Sequence of chain 1.A:
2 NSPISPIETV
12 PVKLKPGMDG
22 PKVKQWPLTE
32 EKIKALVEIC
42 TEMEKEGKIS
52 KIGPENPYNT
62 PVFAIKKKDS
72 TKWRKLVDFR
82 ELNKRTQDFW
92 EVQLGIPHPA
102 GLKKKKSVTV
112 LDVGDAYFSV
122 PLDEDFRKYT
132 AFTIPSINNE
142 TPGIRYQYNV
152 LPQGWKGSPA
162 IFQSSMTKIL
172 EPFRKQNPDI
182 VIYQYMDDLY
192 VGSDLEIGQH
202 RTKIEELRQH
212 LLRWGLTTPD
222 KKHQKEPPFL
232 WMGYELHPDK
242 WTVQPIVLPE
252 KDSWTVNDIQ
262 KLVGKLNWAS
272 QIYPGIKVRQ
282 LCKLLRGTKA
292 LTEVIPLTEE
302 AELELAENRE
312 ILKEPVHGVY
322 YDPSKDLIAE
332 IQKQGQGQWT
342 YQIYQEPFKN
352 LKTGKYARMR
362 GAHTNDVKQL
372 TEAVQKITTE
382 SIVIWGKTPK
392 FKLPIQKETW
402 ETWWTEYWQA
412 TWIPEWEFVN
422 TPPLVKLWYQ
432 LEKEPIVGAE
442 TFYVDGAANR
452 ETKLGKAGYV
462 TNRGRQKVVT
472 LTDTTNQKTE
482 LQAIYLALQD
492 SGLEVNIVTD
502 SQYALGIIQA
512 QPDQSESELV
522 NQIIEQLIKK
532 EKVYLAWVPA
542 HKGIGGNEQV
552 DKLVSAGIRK

Binding-site contacts:
Ligand atom C08 contacts residue VAL109 of chain 1.A at 3.4 Å (hydrophobic).
Ligand atom CL1 contacts residue HIS238 of chain 1.A at 3.4 Å.
Ligand atom C14 contacts residue LYS104 of chain 1.A at 3.5 Å.
Ligand atom C18 contacts residue VAL109 of chain 1.A at 3.5 Å (hydrophobic).
Ligand atom CL1 contacts residue LEU237 of chain 1.A at 3.4 Å.
Ligand atom F01 contacts residue LEU237 of chain 1.A at 3.6 Å.
Ligand atom O07 contacts residue VAL109 of chain 1.A at 3.7 Å.
Ligand atom N11 contacts residue PRO239 of chain 1.A at 3.5 Å.
Ligand atom C08 contacts residue PRO239 of chain 1.A at 3.7 Å (hydrophobic).
Ligand atom N09 contacts residue VAL109 of chain 1.A at 3.7 Å.
Ligand atom C10 contacts residue LYS107 of chain 1.A at 3.5 Å.
Ligand atom C24 contacts residue LEU237 of chain 1.A at 3.4 Å (hydrophobic).
Ligand atom N27 contacts residue VAL111 of chain 1.A at 3.7 Å.
Ligand atom N27 contacts residue TRP232 of chain 1.A at 3.5 Å.
Ligand atom N09 contacts residue LYS106 of chain 1.A at 2.7 Å (salt-bridge).
Ligand atom C12 contacts residue PRO239 of chain 1.A at 3.4 Å (hydrophobic).
Ligand atom O07 contacts residue LYS105 of chain 1.A at 3.7 Å.
Ligand atom C20 contacts residue TYR191 of chain 1.A at 3.3 Å (hydrophobic).
Ligand atom N27 contacts residue PHE230 of chain 1.A at 3.6 Å.
Ligand atom CL2 contacts residue TYR191 of chain 1.A at 3.5 Å.
Ligand atom C22 contacts residue TYR191 of chain 1.A at 3.4 Å (hydrophobic).
Ligand atom C04 contacts residue TYR321 of chain 1.A at 3.3 Å (hydrophobic).
Ligand atom C08 contacts residue LYS106 of chain 1.A at 3.7 Å.
Ligand atom O19 contacts residue TYR191 of chain 1.A at 3.5 Å.
Ligand atom CL2 contacts residue TYR184 of chain 1.A at 3.5 Å.
Ligand atom O19 contacts residue VAL109 of chain 1.A at 3.2 Å.
Ligand atom C24 contacts residue TYR191 of chain 1.A at 3.5 Å (hydrophobic).
Ligand atom C26 contacts residue TYR191 of chain 1.A at 3.6 Å (hydrophobic).
Ligand atom C25 contacts residue TYR191 of chain 1.A at 3.5 Å (hydrophobic).
Ligand atom C06 contacts residue VAL109 of chain 1.A at 3.5 Å (hydrophobic).
Ligand atom C03 contacts residue LEU103 of chain 1.A at 3.7 Å (hydrophobic).
Ligand atom C10 contacts residue PRO239 of chain 1.A at 3.7 Å (hydrophobic).
Ligand atom O07 contacts residue LYS106 of chain 1.A at 2.9 Å (salt-bridge).
Ligand atom C22 contacts residue LEU237 of chain 1.A at 3.6 Å (hydrophobic).
Ligand atom C10 contacts residue LYS106 of chain 1.A at 3.6 Å.
Ligand atom C25 contacts residue LEU237 of chain 1.A at 3.5 Å (hydrophobic).
Ligand atom C21 contacts residue TYR191 of chain 1.A at 3.6 Å (hydrophobic).
Ligand atom C28 contacts residue TYR191 of chain 1.A at 3.5 Å (hydrophobic).
Ligand atom N05 contacts residue HIS238 of chain 1.A at 3.7 Å.
Ligand atom N05 contacts residue TYR321 of chain 1.A at 3.6 Å (h-bond).

The small molecule below binds the protein below.
Small molecule (SMILES): N#Cc1cc(Cl)cc(Oc2c(Cl)ccc(CNC(=O)c3[nH]cnc3Cl)c2F)c1